This small molecule binds to this protein.
Small molecule (SMILES): CC(=O)N[C@H]1[C@H](O[C@H]2[C@H](O)[C@@H](NC(C)=O)CO[C@@H]2CO)O[C@H](CO)[C@@H](O[C@@H]2O[C@H](CO)[C@@H](O)[C@H](O)[C@@H]2O)[C@@H]1O

Sequence of chain 1.B:
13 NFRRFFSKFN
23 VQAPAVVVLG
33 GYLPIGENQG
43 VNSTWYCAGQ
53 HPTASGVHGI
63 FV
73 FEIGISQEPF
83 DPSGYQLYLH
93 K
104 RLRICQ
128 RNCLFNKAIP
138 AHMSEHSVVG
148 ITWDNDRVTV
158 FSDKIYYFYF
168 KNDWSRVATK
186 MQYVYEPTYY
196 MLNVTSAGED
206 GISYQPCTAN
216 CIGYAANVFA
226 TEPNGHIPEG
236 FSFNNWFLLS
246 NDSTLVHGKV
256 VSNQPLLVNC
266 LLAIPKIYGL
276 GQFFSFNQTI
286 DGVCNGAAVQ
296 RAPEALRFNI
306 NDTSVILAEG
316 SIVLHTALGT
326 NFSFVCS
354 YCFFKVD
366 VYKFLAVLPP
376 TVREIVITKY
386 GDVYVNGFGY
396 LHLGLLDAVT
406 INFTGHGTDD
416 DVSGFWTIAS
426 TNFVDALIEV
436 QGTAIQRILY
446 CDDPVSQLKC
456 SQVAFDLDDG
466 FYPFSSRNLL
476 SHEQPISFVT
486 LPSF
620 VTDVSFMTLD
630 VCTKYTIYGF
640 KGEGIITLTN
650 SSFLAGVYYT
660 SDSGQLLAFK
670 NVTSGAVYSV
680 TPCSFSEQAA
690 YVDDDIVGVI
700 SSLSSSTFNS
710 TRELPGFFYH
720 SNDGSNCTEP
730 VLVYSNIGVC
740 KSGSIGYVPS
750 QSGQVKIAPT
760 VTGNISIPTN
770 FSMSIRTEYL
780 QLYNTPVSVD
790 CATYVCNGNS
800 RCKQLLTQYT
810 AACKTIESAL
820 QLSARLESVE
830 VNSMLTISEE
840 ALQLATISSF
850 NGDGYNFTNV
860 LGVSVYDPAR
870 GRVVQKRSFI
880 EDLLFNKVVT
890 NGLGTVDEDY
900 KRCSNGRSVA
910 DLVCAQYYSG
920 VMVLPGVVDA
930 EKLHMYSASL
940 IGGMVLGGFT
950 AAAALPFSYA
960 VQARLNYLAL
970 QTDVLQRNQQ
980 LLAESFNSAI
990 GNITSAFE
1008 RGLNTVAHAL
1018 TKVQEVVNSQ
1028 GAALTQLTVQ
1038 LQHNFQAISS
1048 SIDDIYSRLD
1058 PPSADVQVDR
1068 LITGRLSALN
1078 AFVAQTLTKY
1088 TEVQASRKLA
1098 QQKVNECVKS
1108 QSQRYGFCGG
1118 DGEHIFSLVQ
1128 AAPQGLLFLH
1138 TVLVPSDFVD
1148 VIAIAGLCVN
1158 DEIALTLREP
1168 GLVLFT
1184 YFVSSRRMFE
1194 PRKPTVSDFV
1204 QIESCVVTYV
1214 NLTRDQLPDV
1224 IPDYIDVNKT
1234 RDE

Binding-site contacts:
Ligand atom O7 contacts residue ASN670 of chain 1.B at 4.5 Å.
Ligand atom C8 contacts residue ASP622 of chain 1.B at 3.3 Å.
Ligand atom O5 contacts residue ASN670 of chain 1.B at 2.4 Å (h-bond).
Ligand atom O5 contacts residue SER673 of chain 1.B at 3.9 Å.
Ligand atom O6 contacts residue SER673 of chain 1.B at 3.7 Å.
Ligand atom C6 contacts residue THR672 of chain 1.B at 3.6 Å.
Ligand atom O7 contacts residue VAL484 of chain 1.B at 4.2 Å.
Ligand atom O6 contacts residue ASN670 of chain 1.B at 4.1 Å.
Ligand atom O7 contacts residue PHE625 of chain 1.B at 3.8 Å.
Ligand atom C1 contacts residue THR672 of chain 1.B at 4.2 Å.
Ligand atom C5 contacts residue ASN670 of chain 1.B at 3.7 Å.
Ligand atom C7 contacts residue THR672 of chain 1.B at 4.3 Å.
Ligand atom C7 contacts residue ASN670 of chain 1.B at 3.6 Å.
Ligand atom O7 contacts residue THR672 of chain 1.B at 3.7 Å.
Ligand atom C8 contacts residue ASN670 of chain 1.B at 3.9 Å.
Ligand atom O5 contacts residue THR672 of chain 1.B at 3.7 Å.
Ligand atom C3 contacts residue ASN670 of chain 1.B at 3.8 Å.
Ligand atom C8 contacts residue SER624 of chain 1.B at 3.7 Å.
Ligand atom C4 contacts residue ASN670 of chain 1.B at 4.3 Å.
Ligand atom C6 contacts residue ASN670 of chain 1.B at 4.1 Å.
Ligand atom C5 contacts residue THR672 of chain 1.B at 3.6 Å.
Ligand atom N2 contacts residue ASN670 of chain 1.B at 2.9 Å (h-bond).
Ligand atom C7 contacts residue SER624 of chain 1.B at 3.9 Å.
Ligand atom C1 contacts residue ASN670 of chain 1.B at 1.4 Å.
Ligand atom C2 contacts residue ASN670 of chain 1.B at 2.5 Å.
Ligand atom O7 contacts residue SER624 of chain 1.B at 3.2 Å.
Ligand atom N2 contacts residue MET626 of chain 1.B at 4.3 Å.
Ligand atom C6 contacts residue SER673 of chain 1.B at 4.2 Å.